Binding-site contacts:
Ligand atom CG contacts residue SER53 of chain 1.D at 3.6 Å.
Ligand atom CD1 contacts residue THR49 of chain 1.E at 3.6 Å.
Ligand atom O contacts residue ARG26 of chain 1.D at 3.1 Å.
Ligand atom CB contacts residue SER53 of chain 1.D at 3.4 Å.
Ligand atom NE1 contacts residue THR49 of chain 1.E at 3.9 Å.
Ligand atom CD1 contacts residue SER53 of chain 1.D at 3.1 Å.
Ligand atom CA contacts residue ASP29 of chain 1.D at 4.0 Å.
Ligand atom CB contacts residue THR25 of chain 1.D at 3.5 Å.
Ligand atom CA contacts residue SER53 of chain 1.D at 3.9 Å.
Ligand atom N contacts residue THR25 of chain 1.D at 2.7 Å (h-bond).
Ligand atom CA contacts residue THR25 of chain 1.D at 3.6 Å.
Ligand atom CE3 contacts residue HIS34 of chain 1.E at 4.0 Å.
Ligand atom OXT contacts residue THR52 of chain 1.E at 3.1 Å (h-bond).
Ligand atom CD2 contacts residue THR52 of chain 1.E at 4.0 Å.
Ligand atom O contacts residue THR25 of chain 1.D at 4.0 Å.
Ligand atom CZ2 contacts residue ALA46 of chain 1.E at 3.7 Å (hydrophobic).
Ligand atom C contacts residue THR49 of chain 1.E at 3.6 Å.
Ligand atom N contacts residue THR30 of chain 1.D at 3.1 Å (h-bond).
Ligand atom CD1 contacts residue GLN47 of chain 1.E at 3.7 Å.
Ligand atom CE2 contacts residue THR52 of chain 1.E at 4.0 Å.
Ligand atom O contacts residue GLY27 of chain 1.D at 3.0 Å (h-bond).
Ligand atom CE2 contacts residue ALA46 of chain 1.E at 4.0 Å (hydrophobic).
Ligand atom OXT contacts residue THR49 of chain 1.E at 2.6 Å (h-bond).
Ligand atom NE1 contacts residue ALA46 of chain 1.E at 4.0 Å.
Ligand atom CZ2 contacts residue ILE55 of chain 1.E at 3.9 Å (hydrophobic).
Ligand atom CH2 contacts residue GLY23 of chain 1.E at 3.5 Å.
Ligand atom CA contacts residue GLY27 of chain 1.D at 3.6 Å.
Ligand atom N contacts residue GLY27 of chain 1.D at 3.0 Å (h-bond).
Ligand atom CZ2 contacts residue THR52 of chain 1.E at 3.9 Å.
Ligand atom C contacts residue GLY27 of chain 1.D at 3.5 Å.
Ligand atom N contacts residue ARG26 of chain 1.D at 3.7 Å.
Ligand atom CB contacts residue THR30 of chain 1.D at 3.4 Å.
Ligand atom O contacts residue SER53 of chain 1.D at 2.9 Å (h-bond).
Ligand atom N contacts residue ASP29 of chain 1.D at 2.7 Å (salt-bridge).
Ligand atom CE2 contacts residue GLN47 of chain 1.E at 3.9 Å.
Ligand atom CA contacts residue THR30 of chain 1.D at 3.3 Å.
Ligand atom NE1 contacts residue GLN47 of chain 1.E at 2.9 Å (h-bond).
Ligand atom C contacts residue SER53 of chain 1.D at 3.4 Å.
Ligand atom CZ3 contacts residue GLY23 of chain 1.E at 3.6 Å.
Ligand atom O contacts residue THR49 of chain 1.E at 3.8 Å.

Sequence of chain 1.E:
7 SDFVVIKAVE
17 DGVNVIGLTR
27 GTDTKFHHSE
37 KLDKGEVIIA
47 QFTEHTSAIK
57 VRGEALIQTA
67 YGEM

The protein below binds the small molecule below.
Small molecule (SMILES): N[C@@H](Cc1c[nH]c2ccccc12)C(=O)O

Sequence of chain 1.D:
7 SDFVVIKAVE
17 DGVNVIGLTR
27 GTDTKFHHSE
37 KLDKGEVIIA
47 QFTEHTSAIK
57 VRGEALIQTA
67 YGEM